Binding-site contacts:
Ligand atom O12 contacts residue ASP130 of chain 4.A at 3.2 Å (salt-bridge).
Ligand atom O63 contacts residue TYR346 of chain 4.A at 2.6 Å (h-bond).
Ligand atom O62 contacts residue TYR89 of chain 4.A at 3.3 Å (h-bond).
Ligand atom O11 contacts residue MG1 of chain 4.C at 2.3 Å.
Ligand atom O3 contacts residue ARG264 of chain 4.A at 2.8 Å (salt-bridge).
Ligand atom O12 contacts residue MG1 of chain 4.D at 2.2 Å.
Ligand atom O5 contacts residue ASP285 of chain 4.A at 2.6 Å (salt-bridge).
Ligand atom O5 contacts residue GLN240 of chain 2.A at 3.1 Å (h-bond).
Ligand atom O6 contacts residue TYR346 of chain 4.A at 3.3 Å (h-bond).
Ligand atom P1 contacts residue MG1 of chain 4.D at 3.3 Å.
Ligand atom O4 contacts residue ARG264 of chain 4.A at 3.1 Å.
Ligand atom O6 contacts residue GLN240 of chain 2.A at 3.2 Å (h-bond).
Ligand atom O13 contacts residue HIS17 of chain 4.A at 3.1 Å (h-bond).
Ligand atom C3 contacts residue ASP285 of chain 4.A at 3.1 Å.
Ligand atom O13 contacts residue ASP51 of chain 4.A at 2.9 Å (salt-bridge).
Ligand atom O13 contacts residue ASN103 of chain 4.A at 3.2 Å (h-bond).
Ligand atom O11 contacts residue ASP231 of chain 4.A at 3.3 Å (salt-bridge).
Ligand atom O4 contacts residue TYR346 of chain 4.A at 2.9 Å (h-bond).
Ligand atom O13 contacts residue MG1 of chain 4.E at 2.0 Å.
Ligand atom O12 contacts residue ASP232 of chain 4.A at 3.1 Å (salt-bridge).
Ligand atom O63 contacts residue GLY102 of chain 4.A at 3.2 Å.
Ligand atom O62 contacts residue GLN240 of chain 2.A at 2.9 Å (h-bond).
Ligand atom O61 contacts residue HIS17 of chain 4.A at 3.3 Å (h-bond).
Ligand atom O1 contacts residue MG1 of chain 4.B at 2.7 Å.
Ligand atom O11 contacts residue ASP232 of chain 4.A at 3.2 Å (salt-bridge).
Ligand atom O12 contacts residue LYS131 of chain 4.A at 3.0 Å (salt-bridge).
Ligand atom C5 contacts residue ASP285 of chain 4.A at 3.3 Å.
Ligand atom O61 contacts residue TYR89 of chain 4.A at 2.4 Å (h-bond).
Ligand atom O62 contacts residue HIS241 of chain 2.A at 2.8 Å (h-bond).
Ligand atom O13 contacts residue GLN93 of chain 4.A at 2.9 Å (h-bond).
Ligand atom P1 contacts residue MG1 of chain 4.B at 3.0 Å.
Ligand atom O13 contacts residue ASP10 of chain 4.A at 2.9 Å (salt-bridge).
Ligand atom O12 contacts residue ASP51 of chain 4.A at 3.0 Å (salt-bridge).
Ligand atom O61 contacts residue GLY102 of chain 4.A at 2.6 Å (h-bond).
Ligand atom O3 contacts residue ASP285 of chain 4.A at 2.6 Å (salt-bridge).
Ligand atom O5 contacts residue ALA245 of chain 2.A at 3.2 Å.
Ligand atom O1 contacts residue ASN103 of chain 4.A at 3.3 Å (h-bond).
Ligand atom O5 contacts residue HIS17 of chain 4.A at 3.3 Å.
Ligand atom O11 contacts residue MG1 of chain 4.B at 2.2 Å.
Ligand atom O6 contacts residue HIS17 of chain 4.A at 3.2 Å (h-bond).

Sequence of chain 2.A:
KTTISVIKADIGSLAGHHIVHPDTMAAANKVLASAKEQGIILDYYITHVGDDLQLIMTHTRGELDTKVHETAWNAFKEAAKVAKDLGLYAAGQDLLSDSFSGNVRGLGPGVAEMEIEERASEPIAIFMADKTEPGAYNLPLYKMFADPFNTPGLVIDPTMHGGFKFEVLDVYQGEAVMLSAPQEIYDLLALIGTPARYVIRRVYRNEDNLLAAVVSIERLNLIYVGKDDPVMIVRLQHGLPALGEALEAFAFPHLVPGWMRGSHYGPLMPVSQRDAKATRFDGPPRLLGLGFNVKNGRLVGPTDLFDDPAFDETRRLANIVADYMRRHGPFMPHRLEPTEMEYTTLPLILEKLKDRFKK

Sequence of chain 4.A:
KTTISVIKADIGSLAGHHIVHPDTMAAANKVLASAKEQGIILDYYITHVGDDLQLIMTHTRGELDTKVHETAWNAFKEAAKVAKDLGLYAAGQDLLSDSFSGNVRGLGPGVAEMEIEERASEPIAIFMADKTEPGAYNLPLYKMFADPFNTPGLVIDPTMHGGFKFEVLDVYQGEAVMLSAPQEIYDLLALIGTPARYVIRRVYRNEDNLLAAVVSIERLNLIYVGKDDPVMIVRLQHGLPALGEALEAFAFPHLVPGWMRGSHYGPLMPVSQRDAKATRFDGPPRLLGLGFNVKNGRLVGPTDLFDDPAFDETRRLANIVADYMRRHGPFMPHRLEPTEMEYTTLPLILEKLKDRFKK

The protein below binds the small molecule below.
Small molecule (SMILES): O=C(COP(=O)(O)O)[C@H](O)[C@@H](O)[C@H](O)COP(=O)(O)O